The small molecule below binds the protein below.
Small molecule (SMILES): CN(Cc1cnc2nc(N)nc(N)c2n1)c1ccc(C(=O)N[C@@H](CCC(=O)O)C(=O)O)cc1

Binding-site contacts:
Ligand atom C4 contacts residue VAL9 of chain 2.E at 3.4 Å (hydrophobic).
Ligand atom N3 contacts residue NDP1 of chain 2.V at 3.6 Å.
Ligand atom NA4 contacts residue PHE36 of chain 2.E at 3.3 Å.
Ligand atom O2 contacts residue SER37 of chain 2.E at 2.9 Å (h-bond).
Ligand atom O1 contacts residue LEU67 of chain 2.E at 3.3 Å.
Ligand atom OE2 contacts residue LEU33 of chain 2.E at 3.3 Å.
Ligand atom CT contacts residue SER37 of chain 2.E at 3.6 Å.
Ligand atom O2 contacts residue ARG70 of chain 2.E at 2.9 Å (salt-bridge).
Ligand atom NA4 contacts residue CYS113 of chain 2.E at 3.7 Å.
Ligand atom C12 contacts residue LEU33 of chain 2.E at 3.6 Å (hydrophobic).
Ligand atom N5 contacts residue NDP1 of chain 2.V at 3.4 Å.
Ligand atom N10 contacts residue ILE62 of chain 2.E at 3.7 Å.
Ligand atom C6 contacts residue NDP1 of chain 2.V at 3.8 Å.
Ligand atom CB contacts residue SER37 of chain 2.E at 3.6 Å.
Ligand atom N3 contacts residue VAL9 of chain 2.E at 3.4 Å.
Ligand atom NA2 contacts residue VAL10 of chain 2.E at 3.6 Å.
Ligand atom O1 contacts residue PHE36 of chain 2.E at 3.8 Å.
Ligand atom O1 contacts residue ARG70 of chain 2.E at 2.8 Å (salt-bridge).
Ligand atom C4 contacts residue PHE36 of chain 2.E at 3.4 Å (hydrophobic).
Ligand atom C14 contacts residue ILE62 of chain 2.E at 3.7 Å (hydrophobic).
Ligand atom CB contacts residue LEU33 of chain 2.E at 3.5 Å (hydrophobic).
Ligand atom C7 contacts residue LEU25 of chain 2.E at 3.4 Å (hydrophobic).
Ligand atom C4 contacts residue NDP1 of chain 2.V at 3.2 Å.
Ligand atom C4A contacts residue NDP1 of chain 2.V at 3.1 Å.
Ligand atom N3 contacts residue VAL10 of chain 2.E at 3.6 Å (h-bond).
Ligand atom C2 contacts residue ALA11 of chain 2.E at 3.7 Å (hydrophobic).
Ligand atom N1 contacts residue ASP32 of chain 2.E at 2.9 Å (salt-bridge).
Ligand atom C2 contacts residue ASP32 of chain 2.E at 3.8 Å.
Ligand atom NA2 contacts residue THR134 of chain 2.E at 3.3 Å (h-bond).
Ligand atom CM contacts residue ILE62 of chain 2.E at 3.7 Å (hydrophobic).
Ligand atom N1 contacts residue ALA11 of chain 2.E at 3.6 Å.
Ligand atom CT contacts residue ARG70 of chain 2.E at 3.2 Å.
Ligand atom OE1 contacts residue LYS34 of chain 2.E at 3.2 Å (salt-bridge).
Ligand atom NA2 contacts residue ALA11 of chain 2.E at 3.5 Å.
Ligand atom NA2 contacts residue ASP32 of chain 2.E at 3.2 Å (salt-bridge).
Ligand atom C11 contacts residue LEU33 of chain 2.E at 3.8 Å (hydrophobic).
Ligand atom NA4 contacts residue VAL9 of chain 2.E at 2.7 Å (h-bond).
Ligand atom N3 contacts residue PHE36 of chain 2.E at 3.6 Å.
Ligand atom C8A contacts residue NDP1 of chain 2.V at 3.4 Å.
Ligand atom N8 contacts residue ASP32 of chain 2.E at 3.8 Å.

Sequence of chain 2.E:
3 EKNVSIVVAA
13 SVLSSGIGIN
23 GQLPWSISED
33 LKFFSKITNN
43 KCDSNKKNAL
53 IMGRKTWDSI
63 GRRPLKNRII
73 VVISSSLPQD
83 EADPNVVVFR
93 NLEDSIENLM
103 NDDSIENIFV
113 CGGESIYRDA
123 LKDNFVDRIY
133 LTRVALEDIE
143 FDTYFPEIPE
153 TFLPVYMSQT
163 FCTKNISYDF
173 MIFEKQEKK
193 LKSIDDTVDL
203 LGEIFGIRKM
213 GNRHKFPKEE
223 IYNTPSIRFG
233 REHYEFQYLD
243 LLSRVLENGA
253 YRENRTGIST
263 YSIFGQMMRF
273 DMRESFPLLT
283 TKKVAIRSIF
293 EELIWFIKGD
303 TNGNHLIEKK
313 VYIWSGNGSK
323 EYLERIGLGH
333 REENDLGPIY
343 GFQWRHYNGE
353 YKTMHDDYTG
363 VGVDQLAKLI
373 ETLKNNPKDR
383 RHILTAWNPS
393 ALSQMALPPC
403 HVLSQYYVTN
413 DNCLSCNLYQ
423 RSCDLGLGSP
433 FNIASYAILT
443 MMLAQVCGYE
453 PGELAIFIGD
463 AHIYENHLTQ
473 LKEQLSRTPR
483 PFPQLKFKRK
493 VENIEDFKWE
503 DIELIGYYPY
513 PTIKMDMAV